A protein and the small-molecule ligand that binds it are described below.
Small molecule (SMILES): COc1c(OCCCCCCC(=O)O)cc2oc3cc4c(c(O)c3c(=O)c2c1CC=C(C)C)C=CC(C)(C)O4

Binding-site contacts:
Ligand atom C34 contacts residue TYR74 of chain 1.A at 3.9 Å (hydrophobic).
Ligand atom C33 contacts residue LEU234 of chain 1.A at 4.1 Å (hydrophobic).
Ligand atom O37 contacts residue HIS75 of chain 1.A at 3.2 Å (h-bond).
Ligand atom C4 contacts residue MET272 of chain 1.A at 3.9 Å (hydrophobic).
Ligand atom O37 contacts residue ZN1 of chain 1.D at 2.0 Å.
Ligand atom O37 contacts residue HIS79 of chain 1.A at 2.9 Å (h-bond).
Ligand atom O38 contacts residue MET188 of chain 1.A at 3.3 Å.
Ligand atom C33 contacts residue ASP233 of chain 1.A at 3.9 Å.
Ligand atom C29 contacts residue PHE287 of chain 1.A at 3.5 Å (hydrophobic).
Ligand atom C34 contacts residue ASP233 of chain 1.A at 3.3 Å.
Ligand atom C35 contacts residue ASP233 of chain 1.A at 3.6 Å.
Ligand atom C4 contacts residue PHE287 of chain 1.A at 3.9 Å (hydrophobic).
Ligand atom C12 contacts residue GLY286 of chain 1.A at 4.0 Å.
Ligand atom C11 contacts residue SER283 of chain 1.A at 3.5 Å.
Ligand atom O23 contacts residue GLY286 of chain 1.A at 3.8 Å.
Ligand atom C32 contacts residue LEU234 of chain 1.A at 4.1 Å (hydrophobic).
Ligand atom O7 contacts residue MET272 of chain 1.A at 3.6 Å.
Ligand atom O7 contacts residue PHE287 of chain 1.A at 4.0 Å.
Ligand atom C35 contacts residue HIS75 of chain 1.A at 3.2 Å.
Ligand atom C35 contacts residue HIS79 of chain 1.A at 3.8 Å.
Ligand atom O37 contacts residue ASP116 of chain 1.A at 3.1 Å (salt-bridge).
Ligand atom C34 contacts residue LEU234 of chain 1.A at 4.0 Å (hydrophobic).
Ligand atom O37 contacts residue TYR74 of chain 1.A at 3.8 Å.
Ligand atom O37 contacts residue MG1 of chain 1.E at 3.9 Å.
Ligand atom O36 contacts residue HIS75 of chain 1.A at 2.6 Å (h-bond).
Ligand atom C11 contacts residue PHE287 of chain 1.A at 3.8 Å (hydrophobic).
Ligand atom C33 contacts residue TYR74 of chain 1.A at 3.5 Å (hydrophobic).
Ligand atom O23 contacts residue SER283 of chain 1.A at 3.8 Å.
Ligand atom C35 contacts residue TYR74 of chain 1.A at 3.8 Å (hydrophobic).
Ligand atom C30 contacts residue PHE255 of chain 1.A at 4.0 Å (hydrophobic).
Ligand atom C2 contacts residue PHE287 of chain 1.A at 4.0 Å (hydrophobic).
Ligand atom C39 contacts residue MET188 of chain 1.A at 4.0 Å (hydrophobic).
Ligand atom O37 contacts residue ASP233 of chain 1.A at 3.1 Å (salt-bridge).
Ligand atom C11 contacts residue GLY286 of chain 1.A at 4.0 Å.
Ligand atom C15 contacts residue MET188 of chain 1.A at 3.9 Å (hydrophobic).
Ligand atom C3 contacts residue PHE287 of chain 1.A at 3.6 Å (hydrophobic).
Ligand atom C34 contacts residue ZN1 of chain 1.D at 3.9 Å.
Ligand atom O23 contacts residue LYS282 of chain 1.A at 3.8 Å.
Ligand atom C27 contacts residue LYS282 of chain 1.A at 3.5 Å.
Ligand atom C35 contacts residue ZN1 of chain 1.D at 3.1 Å.

Sequence of chain 1.A:
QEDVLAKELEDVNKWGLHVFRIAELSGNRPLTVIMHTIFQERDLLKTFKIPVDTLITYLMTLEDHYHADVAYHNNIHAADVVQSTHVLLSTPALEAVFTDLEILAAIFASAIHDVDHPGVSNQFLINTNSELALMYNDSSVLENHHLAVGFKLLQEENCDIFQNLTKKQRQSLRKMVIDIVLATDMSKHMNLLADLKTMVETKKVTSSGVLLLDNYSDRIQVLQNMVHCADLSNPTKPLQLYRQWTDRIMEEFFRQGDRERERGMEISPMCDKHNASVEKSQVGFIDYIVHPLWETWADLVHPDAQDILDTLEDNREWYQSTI